Sequence of chain 1.A:
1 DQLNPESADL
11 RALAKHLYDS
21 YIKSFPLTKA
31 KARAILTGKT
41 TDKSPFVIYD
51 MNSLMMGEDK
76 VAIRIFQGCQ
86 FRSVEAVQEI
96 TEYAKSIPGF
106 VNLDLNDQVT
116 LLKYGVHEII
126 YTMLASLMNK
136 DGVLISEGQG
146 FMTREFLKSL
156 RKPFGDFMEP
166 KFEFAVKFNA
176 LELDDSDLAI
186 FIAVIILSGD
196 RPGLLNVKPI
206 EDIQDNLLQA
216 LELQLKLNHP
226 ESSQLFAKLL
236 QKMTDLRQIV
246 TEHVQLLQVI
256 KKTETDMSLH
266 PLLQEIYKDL

The small molecule below binds the protein below.
Small molecule (SMILES): CCO[C@@H](Cc1ccc(OCCN2c3ccccc3Oc3ccccc32)cc1)C(=O)O

Binding-site contacts:
Ligand atom C12 contacts residue ARG87 of chain 1.A at 3.7 Å.
Ligand atom C3 contacts residue CYS84 of chain 1.A at 3.8 Å (hydrophobic).
Ligand atom O55 contacts residue HIS248 of chain 1.A at 2.8 Å (h-bond).
Ligand atom O27 contacts residue LEU129 of chain 1.A at 3.0 Å.
Ligand atom C6 contacts residue ILE80 of chain 1.A at 3.5 Å (hydrophobic).
Ligand atom C35 contacts residue CYS84 of chain 1.A at 2.9 Å (hydrophobic).
Ligand atom O27 contacts residue CYS84 of chain 1.A at 3.5 Å (h-bond).
Ligand atom C13 contacts residue ILE140 of chain 1.A at 3.8 Å (hydrophobic).
Ligand atom O55 contacts residue HIS122 of chain 1.A at 3.5 Å (h-bond).
Ligand atom C41 contacts residue SER88 of chain 1.A at 3.5 Å.
Ligand atom C14 contacts residue ARG87 of chain 1.A at 3.7 Å.
Ligand atom C49 contacts residue PHE81 of chain 1.A at 3.2 Å (hydrophobic).
Ligand atom C14 contacts residue SER141 of chain 1.A at 3.0 Å.
Ligand atom C41 contacts residue HIS248 of chain 1.A at 3.9 Å.
Ligand atom C32 contacts residue SER88 of chain 1.A at 3.3 Å.
Ligand atom C2 contacts residue CYS84 of chain 1.A at 3.5 Å (hydrophobic).
Ligand atom C5 contacts residue ILE80 of chain 1.A at 3.8 Å (hydrophobic).
Ligand atom C32 contacts residue ILE125 of chain 1.A at 3.6 Å (hydrophobic).
Ligand atom C48 contacts residue CYS84 of chain 1.A at 3.9 Å (hydrophobic).
Ligand atom C48 contacts residue GLN85 of chain 1.A at 3.5 Å.
Ligand atom C13 contacts residue ARG87 of chain 1.A at 3.7 Å.
Ligand atom C5 contacts residue CYS84 of chain 1.A at 3.8 Å (hydrophobic).
Ligand atom O45 contacts residue TYR272 of chain 1.A at 3.5 Å (h-bond).
Ligand atom O55 contacts residue TYR272 of chain 1.A at 2.8 Å (h-bond).
Ligand atom O45 contacts residue HIS122 of chain 1.A at 2.6 Å (h-bond).
Ligand atom C40 contacts residue SER88 of chain 1.A at 3.8 Å.
Ligand atom C32 contacts residue CYS84 of chain 1.A at 3.8 Å (hydrophobic).
Ligand atom C34 contacts residue CYS84 of chain 1.A at 3.6 Å (hydrophobic).
Ligand atom O55 contacts residue LEU252 of chain 1.A at 3.7 Å.
Ligand atom C24 contacts residue CYS84 of chain 1.A at 3.2 Å (hydrophobic).
Ligand atom O45 contacts residue LEU268 of chain 1.A at 3.0 Å.
Ligand atom C12 contacts residue LEU139 of chain 1.A at 3.7 Å (hydrophobic).
Ligand atom C13 contacts residue SER141 of chain 1.A at 3.6 Å.
Ligand atom C44 contacts residue HIS248 of chain 1.A at 3.6 Å.
Ligand atom C30 contacts residue CYS84 of chain 1.A at 3.3 Å (hydrophobic).
Ligand atom O46 contacts residue HIS248 of chain 1.A at 3.2 Å (h-bond).
Ligand atom C44 contacts residue TYR272 of chain 1.A at 3.8 Å (hydrophobic).
Ligand atom C15 contacts residue SER141 of chain 1.A at 3.3 Å.
Ligand atom C44 contacts residue HIS122 of chain 1.A at 3.4 Å.
Ligand atom C31 contacts residue ILE125 of chain 1.A at 3.8 Å (hydrophobic).